Sequence of chain 1.B:
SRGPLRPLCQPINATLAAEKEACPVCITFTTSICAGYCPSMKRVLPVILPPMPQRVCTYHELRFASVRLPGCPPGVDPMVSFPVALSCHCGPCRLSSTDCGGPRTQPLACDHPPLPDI

Binding-site contacts:
Ligand atom C8 contacts residue ASN33 of chain 1.B at 4.2 Å.
Ligand atom C2 contacts residue SER101 of chain 2.B at 4.4 Å.
Ligand atom C2 contacts residue ASN33 of chain 1.B at 2.4 Å.
Ligand atom C8 contacts residue PRO31 of chain 1.B at 3.6 Å (hydrophobic).
Ligand atom C6 contacts residue THR50 of chain 1.B at 3.3 Å.
Ligand atom C4 contacts residue SER86 of chain 2.B at 3.8 Å.
Ligand atom C3 contacts residue SER86 of chain 2.B at 4.5 Å.
Ligand atom O3 contacts residue SER101 of chain 2.B at 4.0 Å.
Ligand atom C5 contacts residue ASN33 of chain 1.B at 4.3 Å.
Ligand atom O4 contacts residue SER86 of chain 2.B at 2.5 Å (h-bond).
Ligand atom O3 contacts residue MET99 of chain 2.B at 3.6 Å (h-bond).
Ligand atom N2 contacts residue ASN33 of chain 1.B at 2.9 Å (h-bond).
Ligand atom C5 contacts residue ASN33 of chain 1.B at 3.7 Å.
Ligand atom O4 contacts residue MET99 of chain 2.B at 3.9 Å.
Ligand atom O5 contacts residue ASN33 of chain 1.B at 2.4 Å (h-bond).
Ligand atom O6 contacts residue PHE84 of chain 2.B at 3.8 Å.
Ligand atom O4 contacts residue ALA85 of chain 2.B at 4.2 Å.
Ligand atom C4 contacts residue MET99 of chain 2.B at 3.7 Å (hydrophobic).
Ligand atom C3 contacts residue ASN33 of chain 1.B at 3.8 Å.
Ligand atom O4 contacts residue SER101 of chain 2.B at 3.6 Å.
Ligand atom O7 contacts residue ASN33 of chain 1.B at 3.3 Å (h-bond).
Ligand atom C3 contacts residue MET99 of chain 2.B at 4.2 Å (hydrophobic).
Ligand atom O5 contacts residue ASN33 of chain 1.B at 4.1 Å.
Ligand atom C4 contacts residue ASN33 of chain 1.B at 4.3 Å.
Ligand atom O3 contacts residue SER116 of chain 2.B at 4.4 Å.
Ligand atom C7 contacts residue ASN33 of chain 1.B at 3.3 Å.
Ligand atom O4 contacts residue SER116 of chain 2.B at 4.0 Å.
Ligand atom O5 contacts residue PHE84 of chain 2.B at 4.5 Å.
Ligand atom C8 contacts residue ILE32 of chain 1.B at 4.3 Å (hydrophobic).
Ligand atom O4 contacts residue THR50 of chain 1.B at 4.2 Å.
Ligand atom C1 contacts residue ASN33 of chain 1.B at 1.5 Å.
Ligand atom C6 contacts residue ASN33 of chain 1.B at 4.1 Å.
Ligand atom O3 contacts residue SER86 of chain 2.B at 4.1 Å.

A small-molecule ligand and the protein it binds are described below.
Small molecule (SMILES): CC(=O)N[C@H]1[C@H](O[C@H]2[C@H](O)[C@@H](NC(C)=O)CO[C@@H]2CO[C@H]2O[C@@H](C)[C@@H](O)[C@@H](O)[C@@H]2O)O[C@H](CO)[C@@H](O[C@@H]2O[C@H](CO[C@H]3O[C@H](CO)[C@@H](O)[C@H](O)[C@@H]3O[C@@H]3O[C@H](CO)[C@@H](O)[C@H](O)[C@H]3NC(C)=O)[C@@H](O)[C@H](O)[C@@H]2O)[C@@H]1O

Sequence of chain 2.B:
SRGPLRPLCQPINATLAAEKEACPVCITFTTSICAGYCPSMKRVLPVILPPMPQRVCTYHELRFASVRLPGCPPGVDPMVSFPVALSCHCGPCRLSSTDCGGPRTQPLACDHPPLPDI